A protein and the small-molecule ligand that binds it are described below.
Small molecule (SMILES): CNC(=O)[C@@H](NC(=O)[C@H](OCc1ccc(-c2ccsc2)cc1)[C@H](O)[C@@H](O)[C@@H](OCc1ccc(-c2ccsc2)cc1)C(=O)N[C@H](C(=O)NC)C(C)C)C(C)C

Binding-site contacts:
Ligand atom C17 contacts residue ASP25 of chain 1.A at 3.2 Å.
Ligand atom C13 contacts residue ILE84 of chain 1.A at 3.5 Å (hydrophobic).
Ligand atom C22 contacts residue GLY48 of chain 1.A at 3.4 Å.
Ligand atom C29 contacts residue ASP29 of chain 1.A at 3.5 Å.
Ligand atom O42 contacts residue ALA28 of chain 1.B at 3.5 Å.
Ligand atom C47 contacts residue GLY48 of chain 1.A at 3.3 Å.
Ligand atom N36 contacts residue GLY27 of chain 1.B at 3.1 Å (h-bond).
Ligand atom C31 contacts residue ASP25 of chain 1.B at 3.4 Å.
Ligand atom O30 contacts residue ASP25 of chain 1.B at 3.1 Å (salt-bridge).
Ligand atom C18 contacts residue GLY27 of chain 1.A at 3.2 Å.
Ligand atom O33 contacts residue ALA28 of chain 1.B at 3.6 Å.
Ligand atom C44 contacts residue ASP29 of chain 1.B at 3.3 Å.
Ligand atom O33 contacts residue ASP25 of chain 1.B at 2.8 Å (salt-bridge).
Ligand atom C37 contacts residue GLY48 of chain 1.B at 3.3 Å.
Ligand atom C12 contacts residue GLY27 of chain 1.B at 3.5 Å.
Ligand atom C1 contacts residue VAL82 of chain 1.B at 3.6 Å (hydrophobic).
Ligand atom O32 contacts residue ASP25 of chain 1.B at 2.5 Å (salt-bridge).
Ligand atom N43 contacts residue GLY48 of chain 1.B at 3.0 Å (h-bond).
Ligand atom C29 contacts residue ARG8 of chain 1.B at 3.5 Å.
Ligand atom O42 contacts residue GLY27 of chain 1.B at 3.3 Å (h-bond).
Ligand atom C2 contacts residue VAL82 of chain 1.B at 3.6 Å (hydrophobic).
Ligand atom N21 contacts residue GLY27 of chain 1.A at 3.0 Å (h-bond).
Ligand atom C17 contacts residue ASP25 of chain 1.B at 3.4 Å.
Ligand atom O42 contacts residue ASP29 of chain 1.B at 2.9 Å (salt-bridge).
Ligand atom C44 contacts residue ARG8 of chain 1.A at 3.3 Å.
Ligand atom C18 contacts residue ASP25 of chain 1.B at 3.4 Å.
Ligand atom C12 contacts residue VAL82 of chain 1.A at 3.6 Å (hydrophobic).
Ligand atom O20 contacts residue GLY49 of chain 1.A at 3.4 Å.
Ligand atom C13 contacts residue ASP25 of chain 1.A at 3.4 Å.
Ligand atom O14 contacts residue ASP25 of chain 1.A at 3.6 Å (salt-bridge).
Ligand atom N28 contacts residue GLY48 of chain 1.A at 2.9 Å (h-bond).
Ligand atom C19 contacts residue GLY27 of chain 1.A at 3.6 Å.
Ligand atom O27 contacts residue ASP29 of chain 1.A at 2.8 Å (salt-bridge).
Ligand atom O35 contacts residue GLY49 of chain 1.B at 3.3 Å.
Ligand atom C9 contacts residue PRO81 of chain 1.A at 3.3 Å (hydrophobic).
Ligand atom O27 contacts residue ALA28 of chain 1.A at 3.5 Å.
Ligand atom O32 contacts residue ASP25 of chain 1.A at 2.6 Å (salt-bridge).
Ligand atom O27 contacts residue GLY27 of chain 1.A at 3.4 Å (h-bond).
Ligand atom C31 contacts residue ILE84 of chain 1.B at 3.6 Å (hydrophobic).
Ligand atom C15 contacts residue GLY27 of chain 1.B at 3.4 Å.

Sequence of chain 1.B:
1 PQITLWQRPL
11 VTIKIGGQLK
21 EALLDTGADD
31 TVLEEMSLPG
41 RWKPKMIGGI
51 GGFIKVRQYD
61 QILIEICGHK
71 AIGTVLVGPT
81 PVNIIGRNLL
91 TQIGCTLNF

Sequence of chain 1.A:
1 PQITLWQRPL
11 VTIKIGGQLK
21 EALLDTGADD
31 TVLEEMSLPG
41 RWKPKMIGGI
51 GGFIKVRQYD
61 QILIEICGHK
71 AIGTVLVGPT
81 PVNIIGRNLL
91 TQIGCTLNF